Sequence of chain 1.A:
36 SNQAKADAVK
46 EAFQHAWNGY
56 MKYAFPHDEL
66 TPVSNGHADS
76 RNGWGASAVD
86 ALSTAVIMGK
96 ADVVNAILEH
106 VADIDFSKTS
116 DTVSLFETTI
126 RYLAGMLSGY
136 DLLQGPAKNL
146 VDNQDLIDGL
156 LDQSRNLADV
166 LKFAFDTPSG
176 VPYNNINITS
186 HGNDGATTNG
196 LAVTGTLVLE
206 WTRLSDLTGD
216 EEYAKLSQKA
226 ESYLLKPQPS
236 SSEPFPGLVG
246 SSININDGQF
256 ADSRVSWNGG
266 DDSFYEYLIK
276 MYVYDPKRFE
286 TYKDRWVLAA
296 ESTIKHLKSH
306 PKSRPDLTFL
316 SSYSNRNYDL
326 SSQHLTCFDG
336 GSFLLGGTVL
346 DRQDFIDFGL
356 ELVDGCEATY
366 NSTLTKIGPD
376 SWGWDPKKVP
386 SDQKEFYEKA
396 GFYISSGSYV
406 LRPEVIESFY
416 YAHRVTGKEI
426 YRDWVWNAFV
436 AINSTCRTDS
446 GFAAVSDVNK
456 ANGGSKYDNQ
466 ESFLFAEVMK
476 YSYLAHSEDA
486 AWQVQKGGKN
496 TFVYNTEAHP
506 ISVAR

The small molecule below binds the protein below.
Small molecule (SMILES): CC(=O)N[C@H]1[C@@H](O[C@H]2[C@H](O)[C@@H](NC(C)=O)CO[C@@H]2CO)O[C@H](CO)[C@@H](O[C@@H]2O[C@H](CO[C@H]3O[C@H](CO)[C@@H](O)[C@H](O)[C@@H]3O)[C@@H](O)[C@H](O[C@H]3O[C@H](CO)[C@@H](O)[C@H](O)[C@@H]3O)[C@@H]2O)[C@@H]1O

Binding-site contacts:
Ligand atom O7 contacts residue GLU362 of chain 1.A at 3.5 Å (salt-bridge).
Ligand atom C8 contacts residue ASP311 of chain 1.A at 2.8 Å.
Ligand atom O3 contacts residue TRP429 of chain 1.A at 3.7 Å.
Ligand atom C1 contacts residue ASN366 of chain 1.A at 1.4 Å.
Ligand atom C6 contacts residue TRP429 of chain 1.A at 4.0 Å (hydrophobic).
Ligand atom C3 contacts residue ASN366 of chain 1.A at 3.8 Å.
Ligand atom O4 contacts residue ASP359 of chain 1.A at 3.6 Å (salt-bridge).
Ligand atom O4 contacts residue LEU355 of chain 1.A at 3.3 Å.
Ligand atom O6 contacts residue ASP359 of chain 1.A at 2.7 Å (salt-bridge).
Ligand atom O5 contacts residue ASN366 of chain 1.A at 2.4 Å (h-bond).
Ligand atom C2 contacts residue ASN366 of chain 1.A at 2.4 Å.
Ligand atom O6 contacts residue GLU362 of chain 1.A at 3.8 Å.
Ligand atom O6 contacts residue TRP429 of chain 1.A at 4.0 Å.
Ligand atom C3 contacts residue ASP359 of chain 1.A at 3.7 Å.
Ligand atom C6 contacts residue ALA363 of chain 1.A at 3.9 Å (hydrophobic).
Ligand atom C5 contacts residue TRP429 of chain 1.A at 4.0 Å (hydrophobic).
Ligand atom O7 contacts residue ASP311 of chain 1.A at 4.1 Å.
Ligand atom O5 contacts residue GLU362 of chain 1.A at 3.4 Å.
Ligand atom C4 contacts residue TRP429 of chain 1.A at 4.0 Å (hydrophobic).
Ligand atom C8 contacts residue ARG309 of chain 1.A at 3.7 Å.
Ligand atom O6 contacts residue LYS423 of chain 1.A at 3.9 Å.
Ligand atom C6 contacts residue ASP359 of chain 1.A at 3.5 Å.
Ligand atom O6 contacts residue TYR426 of chain 1.A at 2.8 Å (h-bond).
Ligand atom O5 contacts residue TRP429 of chain 1.A at 3.6 Å.
Ligand atom C2 contacts residue GLU362 of chain 1.A at 3.8 Å.
Ligand atom C7 contacts residue ASP311 of chain 1.A at 4.0 Å.
Ligand atom C7 contacts residue ASN366 of chain 1.A at 3.5 Å.
Ligand atom O5 contacts residue ASP359 of chain 1.A at 4.2 Å.
Ligand atom O5 contacts residue ALA363 of chain 1.A at 3.8 Å.
Ligand atom C6 contacts residue TYR426 of chain 1.A at 3.5 Å (hydrophobic).
Ligand atom C1 contacts residue GLU362 of chain 1.A at 3.8 Å.
Ligand atom C5 contacts residue ASN366 of chain 1.A at 3.7 Å.
Ligand atom C6 contacts residue LEU355 of chain 1.A at 3.8 Å (hydrophobic).
Ligand atom O6 contacts residue ALA363 of chain 1.A at 4.0 Å.
Ligand atom C4 contacts residue ASP359 of chain 1.A at 4.0 Å.
Ligand atom C5 contacts residue ASP359 of chain 1.A at 4.0 Å.
Ligand atom O7 contacts residue ASN366 of chain 1.A at 3.6 Å.
Ligand atom C8 contacts residue LEU312 of chain 1.A at 3.8 Å (hydrophobic).
Ligand atom O7 contacts residue TRP429 of chain 1.A at 3.4 Å (h-bond).
Ligand atom N2 contacts residue ASN366 of chain 1.A at 2.9 Å (h-bond).